The small molecule below binds the protein below.
Small molecule (SMILES): CO[C@@]1(CN2CCN3CCOC[C@@H]3C2)/C(F)=C/C[C@H](C)[C@@H](C)S(=O)(=O)NC(=O)c2ccc3c(c2)N(C[C@@H]2CCO[C@H]21)C[C@@]1(CCCc2cc(Cl)ccc21)CO3

Sequence of chain 1.A:
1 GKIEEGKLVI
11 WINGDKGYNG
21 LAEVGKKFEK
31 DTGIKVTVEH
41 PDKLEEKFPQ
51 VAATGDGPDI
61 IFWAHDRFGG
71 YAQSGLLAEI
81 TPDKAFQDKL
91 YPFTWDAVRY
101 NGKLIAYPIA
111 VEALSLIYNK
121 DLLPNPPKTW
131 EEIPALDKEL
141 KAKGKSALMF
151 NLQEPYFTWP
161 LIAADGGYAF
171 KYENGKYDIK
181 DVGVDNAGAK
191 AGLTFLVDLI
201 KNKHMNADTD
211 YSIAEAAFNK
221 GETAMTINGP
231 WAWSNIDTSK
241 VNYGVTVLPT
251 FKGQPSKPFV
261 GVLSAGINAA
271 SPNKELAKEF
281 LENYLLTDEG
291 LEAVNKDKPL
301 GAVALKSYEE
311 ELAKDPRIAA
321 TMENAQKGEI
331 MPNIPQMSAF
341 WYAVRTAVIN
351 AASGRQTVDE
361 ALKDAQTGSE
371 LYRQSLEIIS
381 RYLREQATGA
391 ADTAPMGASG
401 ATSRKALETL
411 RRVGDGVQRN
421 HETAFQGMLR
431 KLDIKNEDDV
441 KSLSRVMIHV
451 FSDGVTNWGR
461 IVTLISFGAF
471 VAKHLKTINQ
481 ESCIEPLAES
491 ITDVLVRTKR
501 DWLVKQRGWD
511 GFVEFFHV

Binding-site contacts:
Ligand atom C34 contacts residue ARG460 of chain 1.A at 3.7 Å.
Ligand atom C43 contacts residue PHE467 of chain 1.A at 3.7 Å (hydrophobic).
Ligand atom C39 contacts residue VAL450 of chain 1.A at 3.8 Å (hydrophobic).
Ligand atom C42 contacts residue MET447 of chain 1.A at 3.6 Å (hydrophobic).
Ligand atom C59 contacts residue THR463 of chain 1.A at 3.8 Å.
Ligand atom F17 contacts residue ALA424 of chain 1.A at 3.5 Å.
Ligand atom C46 contacts residue PHE467 of chain 1.A at 3.6 Å (hydrophobic).
Ligand atom O56 contacts residue MET428 of chain 1.A at 3.7 Å.
Ligand atom C54 contacts residue PHE467 of chain 1.A at 3.8 Å (hydrophobic).
Ligand atom O27 contacts residue THR463 of chain 1.A at 3.2 Å (h-bond).
Ligand atom C33 contacts residue ARG460 of chain 1.A at 3.6 Å.
Ligand atom C44 contacts residue PHE467 of chain 1.A at 3.6 Å (hydrophobic).
Ligand atom C33 contacts residue THR463 of chain 1.A at 3.6 Å.
Ligand atom C47 contacts residue PHE467 of chain 1.A at 3.6 Å (hydrophobic).
Ligand atom C12 contacts residue MET428 of chain 1.A at 3.6 Å (hydrophobic).
Ligand atom C44 contacts residue MET447 of chain 1.A at 3.8 Å (hydrophobic).
Ligand atom C55 contacts residue PHE425 of chain 1.A at 3.6 Å (hydrophobic).
Ligand atom C60 contacts residue THR463 of chain 1.A at 3.4 Å.
Ligand atom C22 contacts residue THR463 of chain 1.A at 3.2 Å.
Ligand atom C22 contacts residue HIS421 of chain 1.A at 3.7 Å.
Ligand atom C13 contacts residue MET428 of chain 1.A at 3.5 Å (hydrophobic).
Ligand atom C48 contacts residue MET447 of chain 1.A at 3.8 Å (hydrophobic).
Ligand atom CL45 contacts residue LEU487 of chain 1.A at 3.7 Å.
Ligand atom C32 contacts residue THR463 of chain 1.A at 3.4 Å.
Ligand atom C7 contacts residue VAL450 of chain 1.A at 3.6 Å (hydrophobic).
Ligand atom C46 contacts residue LEU464 of chain 1.A at 3.4 Å (hydrophobic).
Ligand atom C43 contacts residue MET447 of chain 1.A at 3.6 Å (hydrophobic).
Ligand atom C55 contacts residue MET428 of chain 1.A at 3.7 Å (hydrophobic).
Ligand atom O56 contacts residue ALA424 of chain 1.A at 3.5 Å (h-bond).
Ligand atom C47 contacts residue LEU464 of chain 1.A at 3.6 Å (hydrophobic).
Ligand atom O36 contacts residue LEU464 of chain 1.A at 3.8 Å.
Ligand atom C55 contacts residue ALA424 of chain 1.A at 3.7 Å (hydrophobic).
Ligand atom O28 contacts residue ARG460 of chain 1.A at 3.6 Å (salt-bridge).
Ligand atom C20 contacts residue THR463 of chain 1.A at 3.7 Å.
Ligand atom O11 contacts residue LYS431 of chain 1.A at 3.5 Å (salt-bridge).
Ligand atom N29 contacts residue THR463 of chain 1.A at 3.3 Å (h-bond).
Ligand atom C48 contacts residue PHE467 of chain 1.A at 3.7 Å (hydrophobic).
Ligand atom C42 contacts residue PHE467 of chain 1.A at 3.7 Å (hydrophobic).
Ligand atom C59 contacts residue VAL450 of chain 1.A at 3.8 Å (hydrophobic).
Ligand atom C40 contacts residue VAL446 of chain 1.A at 3.7 Å (hydrophobic).